A protein and the small-molecule ligand that binds it are described below.
Small molecule (SMILES): CC(=O)N[C@H]1[C@H](O[C@H]2[C@H](O)[C@@H](NC(C)=O)CO[C@@H]2CO)O[C@H](CO)[C@@H](O)[C@@H]1O

Sequence of chain 1.A:
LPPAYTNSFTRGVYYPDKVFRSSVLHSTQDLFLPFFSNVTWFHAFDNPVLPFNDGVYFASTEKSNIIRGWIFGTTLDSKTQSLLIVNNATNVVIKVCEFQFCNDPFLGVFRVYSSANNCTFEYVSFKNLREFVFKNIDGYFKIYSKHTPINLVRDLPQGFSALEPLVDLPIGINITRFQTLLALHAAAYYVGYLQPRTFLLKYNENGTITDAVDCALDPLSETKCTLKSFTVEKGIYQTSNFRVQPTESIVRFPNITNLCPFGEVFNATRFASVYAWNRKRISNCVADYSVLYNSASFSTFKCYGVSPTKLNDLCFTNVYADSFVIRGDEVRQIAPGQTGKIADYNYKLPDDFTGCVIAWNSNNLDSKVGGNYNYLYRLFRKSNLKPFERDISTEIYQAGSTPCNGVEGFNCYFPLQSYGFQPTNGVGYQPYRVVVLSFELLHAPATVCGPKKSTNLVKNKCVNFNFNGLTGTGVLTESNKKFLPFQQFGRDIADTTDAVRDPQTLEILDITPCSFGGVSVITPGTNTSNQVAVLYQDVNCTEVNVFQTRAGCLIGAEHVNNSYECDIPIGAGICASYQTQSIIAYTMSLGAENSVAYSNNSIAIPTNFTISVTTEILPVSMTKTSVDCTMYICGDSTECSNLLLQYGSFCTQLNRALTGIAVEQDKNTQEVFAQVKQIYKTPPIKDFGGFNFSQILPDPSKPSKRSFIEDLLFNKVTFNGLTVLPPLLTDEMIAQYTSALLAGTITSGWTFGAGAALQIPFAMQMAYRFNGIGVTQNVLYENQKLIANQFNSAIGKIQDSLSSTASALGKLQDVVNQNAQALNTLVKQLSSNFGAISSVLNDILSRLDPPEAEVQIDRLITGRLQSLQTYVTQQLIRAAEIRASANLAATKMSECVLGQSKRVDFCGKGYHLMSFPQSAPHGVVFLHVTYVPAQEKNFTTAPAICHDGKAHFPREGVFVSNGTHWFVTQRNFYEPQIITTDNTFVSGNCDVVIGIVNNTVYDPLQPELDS

Binding-site contacts:
Ligand atom N2 contacts residue GLN580 of chain 1.A at 2.9 Å (h-bond).
Ligand atom C3 contacts residue ASN331 of chain 1.A at 3.8 Å.
Ligand atom C5 contacts residue ASN331 of chain 1.A at 3.7 Å.
Ligand atom N2 contacts residue ASN331 of chain 1.A at 2.9 Å (h-bond).
Ligand atom O5 contacts residue ASN331 of chain 1.A at 2.4 Å (h-bond).
Ligand atom C7 contacts residue ASN331 of chain 1.A at 3.7 Å.
Ligand atom C1 contacts residue GLN580 of chain 1.A at 4.4 Å.
Ligand atom C7 contacts residue GLN580 of chain 1.A at 3.5 Å.
Ligand atom C4 contacts residue ASN331 of chain 1.A at 4.2 Å.
Ligand atom O3 contacts residue GLN580 of chain 1.A at 3.8 Å.
Ligand atom C8 contacts residue GLN580 of chain 1.A at 3.4 Å.
Ligand atom C8 contacts residue PRO579 of chain 1.A at 3.8 Å (hydrophobic).
Ligand atom O7 contacts residue ASN331 of chain 1.A at 4.1 Å.
Ligand atom C2 contacts residue ASN331 of chain 1.A at 2.4 Å.
Ligand atom C1 contacts residue ASN331 of chain 1.A at 1.4 Å.
Ligand atom C2 contacts residue GLN580 of chain 1.A at 3.8 Å.
Ligand atom C3 contacts residue GLN580 of chain 1.A at 3.6 Å.